Sequence of chain 1.DA:
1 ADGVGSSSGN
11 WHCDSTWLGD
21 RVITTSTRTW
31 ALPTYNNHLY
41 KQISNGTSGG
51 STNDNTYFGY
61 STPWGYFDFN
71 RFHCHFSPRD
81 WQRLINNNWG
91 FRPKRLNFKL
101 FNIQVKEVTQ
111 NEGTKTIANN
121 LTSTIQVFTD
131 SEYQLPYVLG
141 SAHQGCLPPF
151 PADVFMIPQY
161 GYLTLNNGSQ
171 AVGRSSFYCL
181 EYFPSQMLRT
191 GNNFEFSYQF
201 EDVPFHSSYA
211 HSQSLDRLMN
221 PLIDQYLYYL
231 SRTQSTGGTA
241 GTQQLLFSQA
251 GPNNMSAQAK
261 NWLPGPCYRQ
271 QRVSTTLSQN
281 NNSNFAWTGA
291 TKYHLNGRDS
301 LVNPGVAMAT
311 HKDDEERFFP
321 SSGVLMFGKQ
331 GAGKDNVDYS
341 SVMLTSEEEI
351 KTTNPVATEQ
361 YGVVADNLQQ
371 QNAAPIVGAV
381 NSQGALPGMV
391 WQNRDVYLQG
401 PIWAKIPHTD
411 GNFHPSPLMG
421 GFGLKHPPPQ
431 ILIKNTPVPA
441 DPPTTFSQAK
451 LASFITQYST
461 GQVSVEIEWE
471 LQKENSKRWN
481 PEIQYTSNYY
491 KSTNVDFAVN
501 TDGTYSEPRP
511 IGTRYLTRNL

Binding-site contacts:
Ligand atom C5 contacts residue PRO204 of chain 1.DA at 3.8 Å (hydrophobic).
Ligand atom C2' contacts residue HIS414 of chain 1.DA at 3.2 Å.
Ligand atom N7 contacts residue HIS414 of chain 1.DA at 3.6 Å.
Ligand atom OP2 contacts residue DC1 of chain 1.OD at 2.5 Å (h-bond).
Ligand atom N6 contacts residue GLY421 of chain 1.DA at 4.0 Å.
Ligand atom O4' contacts residue DC1 of chain 1.OD at 3.9 Å.
Ligand atom N3 contacts residue PRO415 of chain 1.DA at 3.9 Å.
Ligand atom C5 contacts residue SER416 of chain 1.DA at 3.8 Å.
Ligand atom OP1 contacts residue DC1 of chain 1.OD at 2.5 Å (h-bond).
Ligand atom N7 contacts residue ASN393 of chain 1.DA at 4.0 Å.
Ligand atom N9 contacts residue HIS414 of chain 1.DA at 4.1 Å.
Ligand atom N6 contacts residue PHE422 of chain 1.DA at 4.0 Å.
Ligand atom N1 contacts residue VAL203 of chain 1.DA at 3.5 Å.
Ligand atom C2 contacts residue VAL203 of chain 1.DA at 4.1 Å (hydrophobic).
Ligand atom C6 contacts residue VAL203 of chain 1.DA at 4.1 Å (hydrophobic).
Ligand atom N6 contacts residue GLY423 of chain 1.DA at 3.5 Å (h-bond).
Ligand atom C6 contacts residue GLY423 of chain 1.DA at 3.9 Å.
Ligand atom C1' contacts residue PRO415 of chain 1.DA at 3.7 Å (hydrophobic).
Ligand atom N7 contacts residue PRO204 of chain 1.DA at 4.1 Å.
Ligand atom N7 contacts residue SER416 of chain 1.DA at 3.3 Å.
Ligand atom C6 contacts residue PRO415 of chain 1.DA at 3.7 Å (hydrophobic).
Ligand atom C2 contacts residue PRO204 of chain 1.DA at 4.1 Å (hydrophobic).
Ligand atom C2' contacts residue PRO415 of chain 1.DA at 3.8 Å (hydrophobic).
Ligand atom C6 contacts residue PRO204 of chain 1.DA at 3.9 Å (hydrophobic).
Ligand atom C6 contacts residue SER416 of chain 1.DA at 4.0 Å.
Ligand atom C4 contacts residue PRO415 of chain 1.DA at 3.8 Å (hydrophobic).
Ligand atom C5' contacts residue DC1 of chain 1.OD at 3.1 Å.
Ligand atom C2 contacts residue GLY423 of chain 1.DA at 3.4 Å.
Ligand atom C4' contacts residue DC1 of chain 1.OD at 3.9 Å.
Ligand atom C5 contacts residue PRO415 of chain 1.DA at 3.7 Å (hydrophobic).
Ligand atom N9 contacts residue PRO415 of chain 1.DA at 4.0 Å.
Ligand atom C8 contacts residue HIS414 of chain 1.DA at 3.0 Å.
Ligand atom C4 contacts residue PRO204 of chain 1.DA at 4.0 Å (hydrophobic).
Ligand atom N6 contacts residue SER416 of chain 1.DA at 3.4 Å (h-bond).
Ligand atom N1 contacts residue PRO415 of chain 1.DA at 3.7 Å.
Ligand atom C2 contacts residue PRO415 of chain 1.DA at 3.8 Å (hydrophobic).
Ligand atom N1 contacts residue GLY423 of chain 1.DA at 3.0 Å (h-bond).
Ligand atom P contacts residue DC1 of chain 1.OD at 1.6 Å.
Ligand atom O5' contacts residue DC1 of chain 1.OD at 2.5 Å (h-bond).
Ligand atom C8 contacts residue SER416 of chain 1.DA at 4.1 Å.

This small molecule binds to this protein.
Small molecule (SMILES): Nc1ncnc2c1ncn2[C@H]1C[C@H](O)[C@@H](COP(=O)(O)O)O1